Binding-site contacts:
Ligand atom O27 contacts residue VAL35 of chain 1.B at 3.7 Å.
Ligand atom C1 contacts residue ARG152 of chain 1.B at 3.1 Å.
Ligand atom C4 contacts residue ASN153 of chain 1.B at 3.4 Å.
Ligand atom O28 contacts residue GLY30 of chain 1.B at 2.9 Å (h-bond).
Ligand atom N16 contacts residue LEU104 of chain 1.B at 2.8 Å (h-bond).
Ligand atom C17 contacts residue LEU155 of chain 1.B at 3.9 Å (hydrophobic).
Ligand atom N16 contacts residue TYR103 of chain 1.B at 3.5 Å.
Ligand atom C30 contacts residue GLY30 of chain 1.B at 3.8 Å.
Ligand atom N18 contacts residue LEU104 of chain 1.B at 3.9 Å.
Ligand atom C15 contacts residue ALA52 of chain 1.B at 3.8 Å (hydrophobic).
Ligand atom C22 contacts residue ASP166 of chain 1.B at 3.1 Å.
Ligand atom N18 contacts residue LEU155 of chain 1.B at 3.6 Å.
Ligand atom C11 contacts residue LEU155 of chain 1.B at 3.6 Å (hydrophobic).
Ligand atom C15 contacts residue GLU102 of chain 1.B at 3.9 Å.
Ligand atom C1 contacts residue SER108 of chain 1.B at 3.5 Å.
Ligand atom C1 contacts residue LEU155 of chain 1.B at 3.5 Å (hydrophobic).
Ligand atom C12 contacts residue LEU155 of chain 1.B at 3.6 Å (hydrophobic).
Ligand atom N14 contacts residue ALA52 of chain 1.B at 3.5 Å.
Ligand atom C12 contacts residue GLY165 of chain 1.B at 3.9 Å.
Ligand atom C10 contacts residue LEU155 of chain 1.B at 3.4 Å (hydrophobic).
Ligand atom N14 contacts residue LEU155 of chain 1.B at 3.5 Å.
Ligand atom C15 contacts residue LEU104 of chain 1.B at 3.8 Å (hydrophobic).
Ligand atom C3 contacts residue GLY165 of chain 1.B at 3.6 Å.
Ligand atom C13 contacts residue ALA52 of chain 1.B at 3.9 Å (hydrophobic).
Ligand atom C17 contacts residue LEU104 of chain 1.B at 3.0 Å (hydrophobic).
Ligand atom N8 contacts residue LEU155 of chain 1.B at 3.8 Å.
Ligand atom C15 contacts residue LEU155 of chain 1.B at 3.5 Å (hydrophobic).
Ligand atom C13 contacts residue LEU155 of chain 1.B at 3.6 Å (hydrophobic).
Ligand atom O27 contacts residue GLY33 of chain 1.B at 3.7 Å.
Ligand atom C23 contacts residue ASP166 of chain 1.B at 3.5 Å.
Ligand atom C22 contacts residue VAL35 of chain 1.B at 3.7 Å (hydrophobic).
Ligand atom C23 contacts residue VAL35 of chain 1.B at 3.5 Å (hydrophobic).
Ligand atom O28 contacts residue LYS29 of chain 1.B at 3.1 Å.
Ligand atom C2 contacts residue LEU155 of chain 1.B at 3.6 Å (hydrophobic).
Ligand atom O20 contacts residue GLY28 of chain 1.B at 3.6 Å.
Ligand atom C17 contacts residue TYR103 of chain 1.B at 3.5 Å (hydrophobic).
Ligand atom N14 contacts residue GLU102 of chain 1.B at 2.9 Å (salt-bridge).
Ligand atom C13 contacts residue GLU102 of chain 1.B at 3.8 Å.
Ligand atom O27 contacts residue SER34 of chain 1.B at 3.3 Å.
Ligand atom C4 contacts residue ARG152 of chain 1.B at 3.7 Å.

A small-molecule ligand and the protein it binds are described below.
Small molecule (SMILES): C[C@@H]1CCN(C(=O)N2CC[C@@H](S(=O)(=O)c3ccccc3)C2)C[C@@H]1N(C)c1ncnc2[nH]ccc12

Sequence of chain 1.B:
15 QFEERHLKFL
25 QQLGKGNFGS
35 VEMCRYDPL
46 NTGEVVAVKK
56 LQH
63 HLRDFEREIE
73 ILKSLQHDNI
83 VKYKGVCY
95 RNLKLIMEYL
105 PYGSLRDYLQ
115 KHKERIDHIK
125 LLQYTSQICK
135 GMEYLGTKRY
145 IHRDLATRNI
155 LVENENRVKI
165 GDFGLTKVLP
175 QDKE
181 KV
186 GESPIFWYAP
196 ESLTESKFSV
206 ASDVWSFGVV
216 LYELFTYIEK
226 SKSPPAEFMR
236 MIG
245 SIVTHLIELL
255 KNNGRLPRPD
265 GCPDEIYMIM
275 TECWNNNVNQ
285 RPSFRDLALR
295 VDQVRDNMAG